Binding-site contacts:
Ligand atom O6 contacts residue ARG558 of chain 1.B at 3.9 Å.
Ligand atom O7 contacts residue SER311 of chain 1.B at 3.1 Å (h-bond).
Ligand atom C3 contacts residue ASN283 of chain 1.B at 3.8 Å.
Ligand atom C5 contacts residue ASN283 of chain 1.B at 3.7 Å.
Ligand atom C8 contacts residue MET310 of chain 1.B at 3.9 Å (hydrophobic).
Ligand atom N2 contacts residue ASN283 of chain 1.B at 2.9 Å (h-bond).
Ligand atom C7 contacts residue SER311 of chain 1.B at 3.9 Å.
Ligand atom C2 contacts residue ASN283 of chain 1.B at 2.4 Å.
Ligand atom C1 contacts residue ILE281 of chain 1.B at 3.9 Å (hydrophobic).
Ligand atom C8 contacts residue ASN283 of chain 1.B at 4.3 Å.
Ligand atom O7 contacts residue THR312 of chain 1.B at 4.2 Å.
Ligand atom O5 contacts residue ILE281 of chain 1.B at 3.8 Å.
Ligand atom C6 contacts residue ARG558 of chain 1.B at 3.9 Å.
Ligand atom C5 contacts residue ILE281 of chain 1.B at 4.1 Å (hydrophobic).
Ligand atom C7 contacts residue ASN283 of chain 1.B at 3.3 Å.
Ligand atom C4 contacts residue ASN283 of chain 1.B at 4.2 Å.
Ligand atom C8 contacts residue TYR284 of chain 1.B at 4.2 Å (hydrophobic).
Ligand atom O7 contacts residue ASN283 of chain 1.B at 3.4 Å (h-bond).
Ligand atom O5 contacts residue ASN283 of chain 1.B at 2.3 Å (h-bond).
Ligand atom C1 contacts residue ASN283 of chain 1.B at 1.4 Å.

Sequence of chain 1.B:
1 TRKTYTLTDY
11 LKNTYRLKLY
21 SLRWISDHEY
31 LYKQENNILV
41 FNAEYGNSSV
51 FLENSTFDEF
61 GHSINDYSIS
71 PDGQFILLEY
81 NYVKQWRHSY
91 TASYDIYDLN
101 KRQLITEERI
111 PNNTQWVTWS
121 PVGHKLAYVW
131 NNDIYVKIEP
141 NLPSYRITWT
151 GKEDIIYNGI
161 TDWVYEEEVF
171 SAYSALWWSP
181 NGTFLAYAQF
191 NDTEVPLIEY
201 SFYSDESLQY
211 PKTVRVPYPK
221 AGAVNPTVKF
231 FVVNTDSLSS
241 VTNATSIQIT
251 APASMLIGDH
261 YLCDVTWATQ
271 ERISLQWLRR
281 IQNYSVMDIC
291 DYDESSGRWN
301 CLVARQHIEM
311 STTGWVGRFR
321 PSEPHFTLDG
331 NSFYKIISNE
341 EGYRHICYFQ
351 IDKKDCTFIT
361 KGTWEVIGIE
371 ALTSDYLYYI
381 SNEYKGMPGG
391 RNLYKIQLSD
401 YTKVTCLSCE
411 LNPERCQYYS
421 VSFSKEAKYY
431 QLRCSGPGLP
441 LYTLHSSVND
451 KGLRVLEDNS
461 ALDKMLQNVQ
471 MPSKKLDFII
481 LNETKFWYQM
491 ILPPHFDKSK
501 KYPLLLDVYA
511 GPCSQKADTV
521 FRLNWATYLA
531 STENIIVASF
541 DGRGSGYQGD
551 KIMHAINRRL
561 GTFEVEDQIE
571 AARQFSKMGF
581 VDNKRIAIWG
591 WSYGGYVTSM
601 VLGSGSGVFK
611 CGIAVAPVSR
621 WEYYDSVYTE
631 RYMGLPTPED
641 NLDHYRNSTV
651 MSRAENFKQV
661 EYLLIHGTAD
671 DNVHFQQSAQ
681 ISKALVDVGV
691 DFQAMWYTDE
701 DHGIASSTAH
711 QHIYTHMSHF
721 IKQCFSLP

This protein binds this small molecule.
Small molecule (SMILES): CC(=O)N[C@@H]1[C@@H](O)[C@H](O)[C@@H](CO)O[C@H]1O